Binding-site contacts:
Ligand atom O4' contacts residue HIS418 of chain 1.A at 4.1 Å.
Ligand atom O4' contacts residue PRO419 of chain 1.A at 4.3 Å.
Ligand atom N6 contacts residue PHE426 of chain 1.A at 3.8 Å.
Ligand atom N1 contacts residue VAL202 of chain 1.A at 3.7 Å.
Ligand atom C6 contacts residue GLY427 of chain 1.A at 3.7 Å.
Ligand atom O2P contacts residue HIS416 of chain 1.A at 2.8 Å (h-bond).
Ligand atom O2P contacts residue PRO419 of chain 1.A at 4.2 Å.
Ligand atom C6 contacts residue VAL202 of chain 1.A at 3.9 Å (hydrophobic).
Ligand atom C2' contacts residue PRO203 of chain 1.A at 4.0 Å (hydrophobic).
Ligand atom N9 contacts residue PRO203 of chain 1.A at 4.2 Å.
Ligand atom O1P contacts residue HIS416 of chain 1.A at 4.2 Å.
Ligand atom C4 contacts residue PRO203 of chain 1.A at 4.2 Å (hydrophobic).
Ligand atom N9 contacts residue HIS418 of chain 1.A at 4.3 Å.
Ligand atom N7 contacts residue HIS418 of chain 1.A at 4.4 Å.
Ligand atom N6 contacts residue GLY427 of chain 1.A at 2.8 Å (h-bond).
Ligand atom C1' contacts residue HIS418 of chain 1.A at 4.1 Å.
Ligand atom C4 contacts residue PRO419 of chain 1.A at 4.2 Å (hydrophobic).
Ligand atom N6 contacts residue GLY425 of chain 1.A at 4.1 Å.
Ligand atom C8 contacts residue PRO203 of chain 1.A at 4.4 Å (hydrophobic).
Ligand atom N6 contacts residue PRO419 of chain 1.A at 3.4 Å (h-bond).
Ligand atom N7 contacts residue PRO419 of chain 1.A at 4.3 Å.
Ligand atom O5' contacts residue PRO419 of chain 1.A at 3.9 Å.
Ligand atom C6 contacts residue PRO203 of chain 1.A at 4.4 Å (hydrophobic).
Ligand atom N3 contacts residue PRO419 of chain 1.A at 4.3 Å.
Ligand atom N1 contacts residue GLY427 of chain 1.A at 2.7 Å (h-bond).
Ligand atom C8 contacts residue HIS418 of chain 1.A at 3.7 Å.
Ligand atom N6 contacts residue VAL202 of chain 1.A at 4.0 Å.
Ligand atom N6 contacts residue SER420 of chain 1.A at 4.0 Å.
Ligand atom N7 contacts residue SER420 of chain 1.A at 3.9 Å.
Ligand atom C5 contacts residue PRO203 of chain 1.A at 4.3 Å (hydrophobic).
Ligand atom C6 contacts residue SER420 of chain 1.A at 4.3 Å.
Ligand atom C2 contacts residue VAL202 of chain 1.A at 4.3 Å (hydrophobic).
Ligand atom N1 contacts residue PRO419 of chain 1.A at 3.5 Å (h-bond).
Ligand atom C2 contacts residue PRO419 of chain 1.A at 4.0 Å (hydrophobic).
Ligand atom C5 contacts residue SER420 of chain 1.A at 4.3 Å.
Ligand atom C5 contacts residue PRO419 of chain 1.A at 3.7 Å (hydrophobic).
Ligand atom N3 contacts residue PRO203 of chain 1.A at 4.4 Å.
Ligand atom P contacts residue HIS416 of chain 1.A at 4.0 Å.
Ligand atom C2 contacts residue GLY427 of chain 1.A at 3.4 Å.
Ligand atom C6 contacts residue PRO419 of chain 1.A at 3.2 Å (hydrophobic).

The small molecule below binds the protein below.
Small molecule (SMILES): Nc1ncnc2c1ncn2[C@H]1C[C@H](O)[C@@H](COP(=O)(O)O)O1

Sequence of chain 1.A:
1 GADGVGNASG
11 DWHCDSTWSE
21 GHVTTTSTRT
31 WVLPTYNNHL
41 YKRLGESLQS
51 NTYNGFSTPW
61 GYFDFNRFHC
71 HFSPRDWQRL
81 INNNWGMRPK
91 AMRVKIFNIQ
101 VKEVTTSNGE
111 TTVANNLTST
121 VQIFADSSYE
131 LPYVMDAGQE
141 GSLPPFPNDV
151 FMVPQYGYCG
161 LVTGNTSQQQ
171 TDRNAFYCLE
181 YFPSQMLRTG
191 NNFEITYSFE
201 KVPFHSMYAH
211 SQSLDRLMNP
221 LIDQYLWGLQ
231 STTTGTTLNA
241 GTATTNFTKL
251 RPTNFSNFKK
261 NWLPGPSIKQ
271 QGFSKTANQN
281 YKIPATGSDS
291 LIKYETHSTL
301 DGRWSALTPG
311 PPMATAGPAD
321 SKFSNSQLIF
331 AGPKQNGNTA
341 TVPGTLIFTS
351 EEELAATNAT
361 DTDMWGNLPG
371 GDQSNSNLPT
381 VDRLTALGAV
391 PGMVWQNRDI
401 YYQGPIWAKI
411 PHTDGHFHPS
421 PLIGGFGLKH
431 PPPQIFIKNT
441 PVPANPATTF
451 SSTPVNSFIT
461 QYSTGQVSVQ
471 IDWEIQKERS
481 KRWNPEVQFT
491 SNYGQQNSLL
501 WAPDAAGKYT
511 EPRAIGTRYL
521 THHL